Binding-site contacts:
Ligand atom O4 contacts residue TYR437 of chain 1.E at 2.8 Å (h-bond).
Ligand atom O3P contacts residue PRO433 of chain 1.E at 3.6 Å.
Ligand atom C6 contacts residue SER353 of chain 1.E at 3.8 Å.
Ligand atom O5 contacts residue LEU347 of chain 1.E at 3.7 Å.
Ligand atom O5P contacts residue SER435 of chain 1.E at 3.0 Å (h-bond).
Ligand atom O6P contacts residue GLY436 of chain 1.E at 2.8 Å (h-bond).
Ligand atom C6 contacts residue LEU347 of chain 1.E at 3.5 Å (hydrophobic).
Ligand atom O2P contacts residue THR349 of chain 1.E at 3.8 Å.
Ligand atom C6 contacts residue THR438 of chain 1.E at 3.5 Å.
Ligand atom O6P contacts residue SER435 of chain 1.E at 3.3 Å (h-bond).
Ligand atom P2 contacts residue SER353 of chain 1.E at 3.6 Å.
Ligand atom O5P contacts residue THR350 of chain 1.E at 2.6 Å (h-bond).
Ligand atom O3P contacts residue TRP398 of chain 1.E at 2.6 Å (h-bond).
Ligand atom O2P contacts residue GLY434 of chain 1.E at 3.0 Å (h-bond).
Ligand atom C3 contacts residue ARG432 of chain 1.E at 3.4 Å.
Ligand atom O3 contacts residue ARG432 of chain 1.E at 2.8 Å (salt-bridge).
Ligand atom P2 contacts residue THR348 of chain 1.E at 3.6 Å.
Ligand atom C5 contacts residue GLY434 of chain 1.E at 3.4 Å.
Ligand atom O6 contacts residue SER435 of chain 1.E at 3.7 Å.
Ligand atom O4 contacts residue THR438 of chain 1.E at 3.5 Å (h-bond).
Ligand atom O2 contacts residue LEU347 of chain 1.E at 3.5 Å.
Ligand atom P2 contacts residue SER435 of chain 1.E at 3.7 Å.
Ligand atom C4 contacts residue GLY434 of chain 1.E at 3.3 Å.
Ligand atom O4 contacts residue GLY434 of chain 1.E at 2.6 Å (h-bond).
Ligand atom O3P contacts residue ARG405 of chain 1.E at 3.3 Å (salt-bridge).
Ligand atom O5P contacts residue THR348 of chain 1.E at 3.7 Å.
Ligand atom O2 contacts residue GLY430 of chain 1.E at 3.5 Å (h-bond).
Ligand atom O1P contacts residue ARG405 of chain 1.E at 2.5 Å (salt-bridge).
Ligand atom O4 contacts residue GLY436 of chain 1.E at 3.6 Å (h-bond).
Ligand atom O1 contacts residue GLY434 of chain 1.E at 3.7 Å.
Ligand atom O4P contacts residue SER353 of chain 1.E at 2.6 Å (h-bond).
Ligand atom O6 contacts residue THR349 of chain 1.E at 3.2 Å (h-bond).
Ligand atom P2 contacts residue THR349 of chain 1.E at 3.8 Å.
Ligand atom P1 contacts residue ARG405 of chain 1.E at 3.7 Å.
Ligand atom O4P contacts residue THR348 of chain 1.E at 2.6 Å (h-bond).
Ligand atom O6P contacts residue SER353 of chain 1.E at 3.7 Å.
Ligand atom O3 contacts residue GLY430 of chain 1.E at 3.1 Å.
Ligand atom C3 contacts residue GLY434 of chain 1.E at 3.4 Å.
Ligand atom O3 contacts residue TRP398 of chain 1.E at 3.7 Å.
Ligand atom O5P contacts residue THR349 of chain 1.E at 3.4 Å (h-bond).

Sequence of chain 1.E:
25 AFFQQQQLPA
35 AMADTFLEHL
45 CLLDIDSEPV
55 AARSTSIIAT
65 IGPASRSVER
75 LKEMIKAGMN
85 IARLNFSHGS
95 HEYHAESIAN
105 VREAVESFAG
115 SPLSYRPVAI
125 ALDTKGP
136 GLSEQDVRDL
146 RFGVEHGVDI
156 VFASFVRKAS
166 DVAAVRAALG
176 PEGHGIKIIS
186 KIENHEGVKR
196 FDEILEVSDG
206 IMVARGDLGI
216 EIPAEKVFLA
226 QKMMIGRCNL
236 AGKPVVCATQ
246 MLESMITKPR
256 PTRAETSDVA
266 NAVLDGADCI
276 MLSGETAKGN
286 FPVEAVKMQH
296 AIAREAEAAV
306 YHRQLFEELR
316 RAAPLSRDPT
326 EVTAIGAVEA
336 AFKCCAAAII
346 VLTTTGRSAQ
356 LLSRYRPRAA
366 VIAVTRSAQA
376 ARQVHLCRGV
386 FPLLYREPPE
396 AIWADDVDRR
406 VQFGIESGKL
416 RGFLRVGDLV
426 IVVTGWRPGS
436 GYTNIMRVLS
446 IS

The protein below binds the small molecule below.
Small molecule (SMILES): O=P(O)(O)OC[C@H]1O[C@](O)(COP(=O)(O)O)[C@@H](O)[C@@H]1O